This small molecule binds to this protein.
Small molecule (SMILES): CC(=O)N[C@@H]1[C@@H](O)[C@H](O)[C@@H](CO)O[C@H]1O

Binding-site contacts:
Ligand atom C5 contacts residue LEU19 of chain 1.A at 4.4 Å (hydrophobic).
Ligand atom O6 contacts residue LEU19 of chain 1.A at 4.4 Å.
Ligand atom O7 contacts residue ASN21 of chain 1.A at 4.4 Å.
Ligand atom C1 contacts residue ASN21 of chain 1.A at 1.4 Å.
Ligand atom C4 contacts residue LEU30 of chain 1.A at 4.4 Å (hydrophobic).
Ligand atom N2 contacts residue ASN21 of chain 1.A at 2.8 Å (h-bond).
Ligand atom C3 contacts residue ASN21 of chain 1.A at 3.8 Å.
Ligand atom C3 contacts residue LEU30 of chain 1.A at 3.8 Å (hydrophobic).
Ligand atom C2 contacts residue SER23 of chain 1.A at 4.2 Å.
Ligand atom C1 contacts residue LEU19 of chain 1.A at 4.3 Å (hydrophobic).
Ligand atom C5 contacts residue ASN21 of chain 1.A at 3.7 Å.
Ligand atom O5 contacts residue GLN20 of chain 1.A at 4.3 Å.
Ligand atom O3 contacts residue LEU30 of chain 1.A at 4.0 Å.
Ligand atom O4 contacts residue LEU30 of chain 1.A at 3.9 Å.
Ligand atom C8 contacts residue ASN21 of chain 1.A at 4.0 Å.
Ligand atom N2 contacts residue SER23 of chain 1.A at 3.6 Å.
Ligand atom C7 contacts residue ASN21 of chain 1.A at 3.7 Å.
Ligand atom C4 contacts residue ASN21 of chain 1.A at 4.2 Å.
Ligand atom C1 contacts residue SER23 of chain 1.A at 3.8 Å.
Ligand atom O5 contacts residue ASN21 of chain 1.A at 2.4 Å (h-bond).
Ligand atom O5 contacts residue LEU19 of chain 1.A at 4.3 Å.
Ligand atom C2 contacts residue ASN21 of chain 1.A at 2.4 Å.

Sequence of chain 1.A:
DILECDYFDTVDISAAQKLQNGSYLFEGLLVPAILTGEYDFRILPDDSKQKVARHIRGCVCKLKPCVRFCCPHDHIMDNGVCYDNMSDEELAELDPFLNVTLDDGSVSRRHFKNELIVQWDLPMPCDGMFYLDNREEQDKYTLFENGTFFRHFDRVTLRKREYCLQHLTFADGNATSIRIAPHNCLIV